Binding-site contacts:
Ligand atom CE3 contacts residue PHE54 of chain 1.A at 3.0 Å (hydrophobic).
Ligand atom CE2 contacts residue PHE54 of chain 1.A at 3.7 Å (hydrophobic).
Ligand atom CB contacts residue PHE54 of chain 1.A at 3.9 Å (hydrophobic).
Ligand atom O contacts residue FE21 of chain 1.C at 2.0 Å.
Ligand atom N contacts residue GLU186 of chain 1.A at 3.0 Å (salt-bridge).
Ligand atom CD1 contacts residue MET149 of chain 1.A at 3.6 Å (hydrophobic).
Ligand atom CD1 contacts residue GLU150 of chain 1.A at 4.0 Å.
Ligand atom BR2 contacts residue LEU126 of chain 1.A at 3.9 Å.
Ligand atom CA contacts residue PHE157 of chain 1.A at 3.6 Å (hydrophobic).
Ligand atom CZ2 contacts residue ILE156 of chain 1.A at 3.6 Å (hydrophobic).
Ligand atom BR2 contacts residue ALA152 of chain 1.A at 3.8 Å.
Ligand atom CG contacts residue PHE54 of chain 1.A at 3.8 Å (hydrophobic).
Ligand atom CH2 contacts residue ILE156 of chain 1.A at 3.2 Å (hydrophobic).
Ligand atom CA contacts residue HIS182 of chain 1.A at 3.9 Å.
Ligand atom CZ3 contacts residue PHE54 of chain 1.A at 3.6 Å (hydrophobic).
Ligand atom BR1 contacts residue PHE54 of chain 1.A at 3.9 Å.
Ligand atom CD2 contacts residue PHE54 of chain 1.A at 3.4 Å (hydrophobic).
Ligand atom O contacts residue TYR177 of chain 1.A at 3.6 Å.
Ligand atom CZ3 contacts residue ILE156 of chain 1.A at 3.9 Å (hydrophobic).
Ligand atom CB contacts residue PHE58 of chain 1.A at 3.5 Å (hydrophobic).
Ligand atom O contacts residue HIS182 of chain 1.A at 3.0 Å (h-bond).
Ligand atom N contacts residue FE21 of chain 1.C at 2.2 Å.
Ligand atom C contacts residue TYR177 of chain 1.A at 3.5 Å (hydrophobic).
Ligand atom CB contacts residue FE21 of chain 1.C at 3.9 Å.
Ligand atom C contacts residue FE21 of chain 1.C at 2.8 Å.
Ligand atom CE2 contacts residue MET149 of chain 1.A at 3.7 Å (hydrophobic).
Ligand atom BR2 contacts residue SER224 of chain 1.A at 3.0 Å.
Ligand atom CA contacts residue FE21 of chain 1.C at 3.0 Å.
Ligand atom CE2 contacts residue GLY153 of chain 1.A at 3.6 Å.
Ligand atom N contacts residue PHE157 of chain 1.A at 3.9 Å.
Ligand atom CD1 contacts residue GLY153 of chain 1.A at 3.7 Å.
Ligand atom BR2 contacts residue MET149 of chain 1.A at 3.8 Å.
Ligand atom O contacts residue HIS89 of chain 1.A at 2.9 Å.
Ligand atom CE3 contacts residue PHE157 of chain 1.A at 3.7 Å (hydrophobic).
Ligand atom C contacts residue HIS182 of chain 1.A at 3.7 Å.
Ligand atom OXT contacts residue TYR177 of chain 1.A at 2.7 Å (h-bond).
Ligand atom NE1 contacts residue GLY153 of chain 1.A at 3.4 Å.
Ligand atom NE1 contacts residue MET149 of chain 1.A at 3.2 Å (h-bond).
Ligand atom N contacts residue HIS182 of chain 1.A at 3.1 Å (h-bond).
Ligand atom OXT contacts residue PHE54 of chain 1.A at 4.0 Å.

Sequence of chain 1.A:
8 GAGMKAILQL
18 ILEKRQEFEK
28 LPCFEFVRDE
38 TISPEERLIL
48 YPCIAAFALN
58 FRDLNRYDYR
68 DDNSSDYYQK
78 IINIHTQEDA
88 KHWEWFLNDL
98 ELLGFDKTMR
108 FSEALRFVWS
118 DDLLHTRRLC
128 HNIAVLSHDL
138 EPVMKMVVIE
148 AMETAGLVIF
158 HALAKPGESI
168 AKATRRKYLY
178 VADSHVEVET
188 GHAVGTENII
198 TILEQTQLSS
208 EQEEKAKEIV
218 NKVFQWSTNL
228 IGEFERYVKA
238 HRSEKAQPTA

This protein binds this small molecule.
Small molecule (SMILES): N[C@@H](Cc1c[nH]c2c(Br)cc(Br)cc12)C(=O)O